Sequence of chain 2.A:
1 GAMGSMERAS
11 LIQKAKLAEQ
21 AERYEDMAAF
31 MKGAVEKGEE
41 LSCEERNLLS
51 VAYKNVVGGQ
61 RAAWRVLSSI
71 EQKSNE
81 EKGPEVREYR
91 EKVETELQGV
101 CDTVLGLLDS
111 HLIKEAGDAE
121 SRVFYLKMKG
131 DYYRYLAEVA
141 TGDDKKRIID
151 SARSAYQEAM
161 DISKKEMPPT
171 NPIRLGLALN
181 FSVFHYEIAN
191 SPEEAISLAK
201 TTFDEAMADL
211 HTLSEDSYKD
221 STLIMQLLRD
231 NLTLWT

Binding-site contacts:
Ligand atom C contacts residue KTW1 of chain 2.J at 3.9 Å.
Ligand atom C6 contacts residue GLU19 of chain 2.A at 3.5 Å.
Ligand atom C7 contacts residue GLU44 of chain 2.A at 4.2 Å.
Ligand atom C1 contacts residue KTW1 of chain 2.J at 3.6 Å.
Ligand atom C7 contacts residue ASN47 of chain 2.A at 4.1 Å.
Ligand atom C8 contacts residue ASN47 of chain 2.A at 3.8 Å.
Ligand atom C3 contacts residue ASN47 of chain 2.A at 3.6 Å.
Ligand atom C6 contacts residue KTW1 of chain 2.J at 3.5 Å.
Ligand atom CL contacts residue KTW1 of chain 2.J at 3.6 Å.
Ligand atom N1 contacts residue KTW1 of chain 2.J at 3.6 Å.
Ligand atom C3 contacts residue KTW1 of chain 2.J at 3.7 Å.
Ligand atom N1 contacts residue GLU19 of chain 2.A at 2.7 Å (salt-bridge).
Ligand atom C2 contacts residue KTW1 of chain 2.J at 3.5 Å.
Ligand atom C8 contacts residue KTW1 of chain 2.J at 3.7 Å.
Ligand atom CL contacts residue GLU44 of chain 2.A at 3.5 Å.
Ligand atom S contacts residue ASN47 of chain 2.A at 3.8 Å.
Ligand atom N contacts residue GLU19 of chain 2.A at 2.9 Å (salt-bridge).
Ligand atom C8 contacts residue CYS43 of chain 2.A at 4.3 Å (hydrophobic).
Ligand atom C7 contacts residue KTW1 of chain 2.J at 3.5 Å.
Ligand atom S contacts residue KTW1 of chain 2.J at 3.6 Å.
Ligand atom N contacts residue KTW1 of chain 2.J at 3.6 Å.
Ligand atom C6 contacts residue LEU48 of chain 2.A at 4.4 Å (hydrophobic).
Ligand atom C1 contacts residue ASN47 of chain 2.A at 3.2 Å.
Ligand atom C4 contacts residue ASN47 of chain 2.A at 4.1 Å.
Ligand atom N contacts residue LEU48 of chain 2.A at 3.6 Å.
Ligand atom C2 contacts residue ASN47 of chain 2.A at 3.4 Å.
Ligand atom C5 contacts residue ASN47 of chain 2.A at 4.2 Å.
Ligand atom N1 contacts residue VAL51 of chain 2.A at 3.9 Å.
Ligand atom C contacts residue ASN47 of chain 2.A at 3.4 Å.
Ligand atom C4 contacts residue KTW1 of chain 2.J at 3.5 Å.
Ligand atom S contacts residue VAL51 of chain 2.A at 4.3 Å.
Ligand atom C5 contacts residue KTW1 of chain 2.J at 3.5 Å.

A protein and the small-molecule ligand that binds it are described below.
Small molecule (SMILES): [H]/N=C(/N)c1cc2c(Cl)cccc2s1